Binding-site contacts:
Ligand atom C5 contacts residue ASN67 of chain 36.A at 3.7 Å.
Ligand atom C1 contacts residue ASN67 of chain 36.A at 1.4 Å.
Ligand atom O5 contacts residue ASN67 of chain 36.A at 2.4 Å (h-bond).
Ligand atom C7 contacts residue ASN67 of chain 36.A at 3.9 Å.
Ligand atom C8 contacts residue PHE90 of chain 36.A at 3.7 Å (hydrophobic).
Ligand atom C8 contacts residue ASN67 of chain 36.A at 4.3 Å.
Ligand atom C3 contacts residue ASN67 of chain 36.A at 3.8 Å.
Ligand atom O7 contacts residue ASN67 of chain 36.A at 4.3 Å.
Ligand atom N2 contacts residue ASN67 of chain 36.A at 2.9 Å (h-bond).
Ligand atom C2 contacts residue ASN67 of chain 36.A at 2.5 Å.
Ligand atom C4 contacts residue ASN67 of chain 36.A at 4.2 Å.
Ligand atom C8 contacts residue MET118 of chain 36.A at 4.3 Å (hydrophobic).

Sequence of chain 36.A:
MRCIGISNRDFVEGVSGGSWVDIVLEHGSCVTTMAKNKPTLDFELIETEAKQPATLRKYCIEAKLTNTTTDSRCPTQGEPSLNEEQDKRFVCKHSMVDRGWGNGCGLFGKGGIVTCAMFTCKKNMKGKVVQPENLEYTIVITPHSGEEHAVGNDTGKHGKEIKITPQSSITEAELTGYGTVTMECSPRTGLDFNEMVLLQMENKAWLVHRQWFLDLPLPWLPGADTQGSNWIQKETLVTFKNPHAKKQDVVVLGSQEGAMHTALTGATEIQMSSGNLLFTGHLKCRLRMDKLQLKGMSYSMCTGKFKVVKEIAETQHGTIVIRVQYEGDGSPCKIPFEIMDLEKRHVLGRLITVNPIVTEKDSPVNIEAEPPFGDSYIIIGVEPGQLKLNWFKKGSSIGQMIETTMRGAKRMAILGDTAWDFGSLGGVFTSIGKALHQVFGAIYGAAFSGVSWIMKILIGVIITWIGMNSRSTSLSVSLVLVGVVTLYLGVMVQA

A protein and the small-molecule ligand that binds it are described below.
Small molecule (SMILES): CC(=O)N[C@@H]1[C@@H](O)[C@H](O)[C@@H](CO)O[C@H]1O